Sequence of chain 1.A:
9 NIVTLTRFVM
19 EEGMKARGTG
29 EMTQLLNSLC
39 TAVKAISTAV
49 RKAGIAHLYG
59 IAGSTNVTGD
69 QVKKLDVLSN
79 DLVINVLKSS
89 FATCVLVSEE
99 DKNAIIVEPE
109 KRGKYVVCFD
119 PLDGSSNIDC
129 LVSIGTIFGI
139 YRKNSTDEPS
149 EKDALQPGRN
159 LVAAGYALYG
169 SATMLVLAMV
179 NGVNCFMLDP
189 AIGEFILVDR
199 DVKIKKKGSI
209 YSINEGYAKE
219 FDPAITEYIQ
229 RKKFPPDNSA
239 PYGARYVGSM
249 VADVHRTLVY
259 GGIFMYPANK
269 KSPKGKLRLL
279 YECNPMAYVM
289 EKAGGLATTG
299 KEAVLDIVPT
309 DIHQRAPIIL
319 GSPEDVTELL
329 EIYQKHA

The small molecule below binds the protein below.
Small molecule (SMILES): O=P(O)(O)OC[C@H]1O[C@](O)(CO)[C@@H](O)[C@@H]1O

Sequence of chain 1.B:
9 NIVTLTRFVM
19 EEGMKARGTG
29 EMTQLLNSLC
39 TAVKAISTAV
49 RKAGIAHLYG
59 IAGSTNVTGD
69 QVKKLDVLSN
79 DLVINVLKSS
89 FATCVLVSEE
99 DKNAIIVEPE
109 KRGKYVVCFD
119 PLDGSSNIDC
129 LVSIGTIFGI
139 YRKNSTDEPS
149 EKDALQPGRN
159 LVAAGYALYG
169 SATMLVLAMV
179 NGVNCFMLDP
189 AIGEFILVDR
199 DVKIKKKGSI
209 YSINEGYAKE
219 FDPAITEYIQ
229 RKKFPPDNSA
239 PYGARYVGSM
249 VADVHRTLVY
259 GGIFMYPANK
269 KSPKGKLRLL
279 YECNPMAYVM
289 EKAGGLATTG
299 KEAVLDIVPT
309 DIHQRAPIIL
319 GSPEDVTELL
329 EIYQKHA

Binding-site contacts:
Ligand atom O6 contacts residue TYR264 of chain 1.A at 3.6 Å.
Ligand atom O3 contacts residue ASP121 of chain 1.A at 3.0 Å (salt-bridge).
Ligand atom O1 contacts residue MG1 of chain 1.D at 2.8 Å.
Ligand atom C4 contacts residue GLY246 of chain 1.A at 3.2 Å.
Ligand atom O1P contacts residue ARG243 of chain 1.B at 2.8 Å (salt-bridge).
Ligand atom P contacts residue ASN212 of chain 1.A at 3.6 Å.
Ligand atom C1 contacts residue MG1 of chain 1.D at 3.9 Å.
Ligand atom O1 contacts residue ASP121 of chain 1.A at 2.9 Å (salt-bridge).
Ligand atom C5 contacts residue LYS274 of chain 1.A at 3.9 Å.
Ligand atom O2 contacts residue PO41 of chain 1.G at 3.5 Å (h-bond).
Ligand atom P contacts residue TYR244 of chain 1.A at 3.9 Å.
Ligand atom O3 contacts residue GLY122 of chain 1.A at 3.8 Å.
Ligand atom O3P contacts residue TYR244 of chain 1.A at 2.5 Å (h-bond).
Ligand atom O5 contacts residue LYS274 of chain 1.A at 2.9 Å (salt-bridge).
Ligand atom C1 contacts residue GLU280 of chain 1.A at 3.6 Å.
Ligand atom O3P contacts residue ASN212 of chain 1.A at 2.8 Å (h-bond).
Ligand atom O4 contacts residue MET248 of chain 1.A at 3.3 Å (h-bond).
Ligand atom C3 contacts residue MET248 of chain 1.A at 3.6 Å (hydrophobic).
Ligand atom O6 contacts residue LYS274 of chain 1.A at 3.0 Å (salt-bridge).
Ligand atom O2P contacts residue TYR215 of chain 1.A at 2.9 Å (h-bond).
Ligand atom O1 contacts residue GLU280 of chain 1.A at 3.0 Å (salt-bridge).
Ligand atom O3P contacts residue TYR264 of chain 1.A at 3.6 Å.
Ligand atom C4 contacts residue MET248 of chain 1.A at 3.6 Å (hydrophobic).
Ligand atom O3 contacts residue SER247 of chain 1.A at 3.8 Å.
Ligand atom O2P contacts residue ASN212 of chain 1.A at 3.9 Å.
Ligand atom C1 contacts residue PO41 of chain 1.G at 3.7 Å.
Ligand atom O2P contacts residue TYR264 of chain 1.A at 2.3 Å (h-bond).
Ligand atom C1 contacts residue LYS274 of chain 1.A at 3.7 Å.
Ligand atom O3 contacts residue MET248 of chain 1.A at 3.0 Å (h-bond).
Ligand atom C1 contacts residue LEU275 of chain 1.A at 3.7 Å (hydrophobic).
Ligand atom P contacts residue TYR264 of chain 1.A at 3.4 Å.
Ligand atom O3 contacts residue GLY246 of chain 1.A at 3.9 Å.
Ligand atom C2 contacts residue LYS274 of chain 1.A at 3.8 Å.
Ligand atom O1 contacts residue PO41 of chain 1.G at 2.4 Å (h-bond).
Ligand atom C6 contacts residue GLY246 of chain 1.A at 3.7 Å.
Ligand atom O1P contacts residue ASN212 of chain 1.A at 3.6 Å.
Ligand atom O3P contacts residue ARG243 of chain 1.B at 3.7 Å.
Ligand atom C6 contacts residue TYR244 of chain 1.A at 3.4 Å (hydrophobic).
Ligand atom C3 contacts residue ASP121 of chain 1.A at 3.8 Å.
Ligand atom O2P contacts residue LYS274 of chain 1.A at 3.9 Å.